Binding-site contacts:
Ligand atom C3 contacts residue PHE3 of chain 1.A at 4.3 Å (hydrophobic).
Ligand atom C7 contacts residue ASN5 of chain 1.A at 3.7 Å.
Ligand atom C2 contacts residue ASN5 of chain 1.A at 2.4 Å.
Ligand atom C3 contacts residue ASP2 of chain 1.A at 3.7 Å.
Ligand atom C1 contacts residue PHE3 of chain 1.A at 3.8 Å (hydrophobic).
Ligand atom C3 contacts residue ASN154 of chain 1.A at 4.5 Å.
Ligand atom C8 contacts residue ASP2 of chain 1.A at 4.0 Å.
Ligand atom C4 contacts residue ASN154 of chain 1.A at 4.3 Å.
Ligand atom C7 contacts residue ASP2 of chain 1.A at 4.2 Å.
Ligand atom C7 contacts residue PHE3 of chain 1.A at 3.4 Å (hydrophobic).
Ligand atom C1 contacts residue ASN5 of chain 1.A at 1.5 Å.
Ligand atom N2 contacts residue PHE3 of chain 1.A at 2.7 Å (h-bond).
Ligand atom C8 contacts residue PHE3 of chain 1.A at 3.2 Å (hydrophobic).
Ligand atom C5 contacts residue ASN154 of chain 1.A at 3.3 Å.
Ligand atom N2 contacts residue ASN5 of chain 1.A at 2.8 Å (h-bond).
Ligand atom C6 contacts residue ASN154 of chain 1.A at 3.8 Å.
Ligand atom O7 contacts residue ASN5 of chain 1.A at 4.2 Å.
Ligand atom C1 contacts residue ASN154 of chain 1.A at 3.9 Å.
Ligand atom C5 contacts residue ASN5 of chain 1.A at 3.7 Å.
Ligand atom O3 contacts residue ASP2 of chain 1.A at 3.0 Å (salt-bridge).
Ligand atom C4 contacts residue ASN5 of chain 1.A at 4.2 Å.
Ligand atom C2 contacts residue PHE3 of chain 1.A at 3.8 Å (hydrophobic).
Ligand atom C3 contacts residue ASN5 of chain 1.A at 3.7 Å.
Ligand atom O4 contacts residue ASP2 of chain 1.A at 4.1 Å.
Ligand atom O5 contacts residue ASN5 of chain 1.A at 2.4 Å (h-bond).
Ligand atom O5 contacts residue ASN154 of chain 1.A at 3.8 Å.
Ligand atom N2 contacts residue ASP2 of chain 1.A at 4.3 Å.

The small molecule below binds the protein below.
Small molecule (SMILES): CC(=O)N[C@@H]1[C@@H](O)[C@H](O)[C@@H](CO)O[C@H]1O

Sequence of chain 1.A:
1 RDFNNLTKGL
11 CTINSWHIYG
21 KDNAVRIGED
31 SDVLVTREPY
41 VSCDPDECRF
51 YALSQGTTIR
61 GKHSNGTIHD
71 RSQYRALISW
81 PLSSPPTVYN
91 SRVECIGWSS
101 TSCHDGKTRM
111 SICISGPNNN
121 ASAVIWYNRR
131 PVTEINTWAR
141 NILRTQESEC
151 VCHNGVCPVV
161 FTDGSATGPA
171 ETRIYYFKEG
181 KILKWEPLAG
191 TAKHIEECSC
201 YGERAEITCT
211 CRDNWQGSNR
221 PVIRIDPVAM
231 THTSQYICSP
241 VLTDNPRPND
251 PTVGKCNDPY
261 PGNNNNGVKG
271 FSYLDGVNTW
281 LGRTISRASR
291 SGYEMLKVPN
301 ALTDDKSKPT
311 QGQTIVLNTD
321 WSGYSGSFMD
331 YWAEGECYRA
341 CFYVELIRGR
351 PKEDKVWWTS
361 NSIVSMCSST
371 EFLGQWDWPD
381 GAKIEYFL